Binding-site contacts:
Ligand atom O6 contacts residue GLU40 of chain 1.A at 3.0 Å (salt-bridge).
Ligand atom C6 contacts residue GLU40 of chain 1.A at 3.4 Å.
Ligand atom C5 contacts residue ASN36 of chain 1.A at 3.6 Å.
Ligand atom C6 contacts residue THR38 of chain 1.A at 4.0 Å.
Ligand atom C4 contacts residue ASN36 of chain 1.A at 4.2 Å.
Ligand atom C8 contacts residue ARG312 of chain 1.A at 3.6 Å.
Ligand atom O6 contacts residue THR38 of chain 1.A at 4.3 Å.
Ligand atom O5 contacts residue THR38 of chain 1.A at 4.0 Å.
Ligand atom O7 contacts residue ASN36 of chain 1.A at 3.6 Å.
Ligand atom C1 contacts residue THR38 of chain 1.A at 4.3 Å.
Ligand atom C5 contacts residue THR38 of chain 1.A at 4.4 Å.
Ligand atom C8 contacts residue ASP310 of chain 1.A at 3.9 Å.
Ligand atom N2 contacts residue ARG312 of chain 1.A at 4.4 Å.
Ligand atom C2 contacts residue ASN36 of chain 1.A at 2.4 Å.
Ligand atom C1 contacts residue ASN36 of chain 1.A at 1.4 Å.
Ligand atom O6 contacts residue THR41 of chain 1.A at 3.5 Å.
Ligand atom C7 contacts residue ARG312 of chain 1.A at 4.1 Å.
Ligand atom O5 contacts residue ASN36 of chain 1.A at 2.3 Å (h-bond).
Ligand atom C6 contacts residue THR41 of chain 1.A at 4.3 Å.
Ligand atom C7 contacts residue ASN36 of chain 1.A at 3.5 Å.
Ligand atom C3 contacts residue ASN36 of chain 1.A at 3.8 Å.
Ligand atom N2 contacts residue ASN36 of chain 1.A at 2.9 Å (h-bond).
Ligand atom O5 contacts residue THR41 of chain 1.A at 3.8 Å.

A protein and the small-molecule ligand that binds it are described below.
Small molecule (SMILES): CC(=O)N[C@@H]1[C@@H](O)[C@H](O)[C@@H](CO)O[C@H]1O

Sequence of chain 1.A:
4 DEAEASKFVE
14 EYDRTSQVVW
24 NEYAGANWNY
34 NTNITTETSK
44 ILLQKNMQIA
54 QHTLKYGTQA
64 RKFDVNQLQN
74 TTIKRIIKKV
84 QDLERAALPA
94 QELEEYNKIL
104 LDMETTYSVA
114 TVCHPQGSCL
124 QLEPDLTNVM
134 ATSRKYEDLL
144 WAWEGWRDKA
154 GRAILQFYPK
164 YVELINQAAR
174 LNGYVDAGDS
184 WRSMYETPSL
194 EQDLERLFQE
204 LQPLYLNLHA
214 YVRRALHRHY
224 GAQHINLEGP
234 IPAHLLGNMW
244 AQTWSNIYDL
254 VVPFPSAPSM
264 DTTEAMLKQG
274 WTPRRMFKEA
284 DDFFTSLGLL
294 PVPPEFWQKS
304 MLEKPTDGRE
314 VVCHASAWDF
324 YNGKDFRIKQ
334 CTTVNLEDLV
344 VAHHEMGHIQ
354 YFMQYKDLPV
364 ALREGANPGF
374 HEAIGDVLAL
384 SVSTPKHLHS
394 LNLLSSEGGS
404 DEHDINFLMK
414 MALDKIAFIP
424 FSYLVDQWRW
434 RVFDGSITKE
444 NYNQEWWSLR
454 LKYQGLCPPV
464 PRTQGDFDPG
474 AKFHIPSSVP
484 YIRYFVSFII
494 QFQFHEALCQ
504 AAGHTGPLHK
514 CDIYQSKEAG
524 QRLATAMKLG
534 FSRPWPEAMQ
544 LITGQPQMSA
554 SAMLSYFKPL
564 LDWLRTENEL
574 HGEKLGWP